The small molecule below binds the protein below.
Small molecule (SMILES): CC(=O)N[C@H]1[C@H](O[C@H]2[C@H](O)[C@@H](NC(C)=O)CO[C@@H]2CO)O[C@H](CO)[C@@H](O[C@@H]2O[C@H](CO)[C@@H](O)[C@H](O)[C@@H]2O)[C@@H]1O

Sequence of chain 1.B:
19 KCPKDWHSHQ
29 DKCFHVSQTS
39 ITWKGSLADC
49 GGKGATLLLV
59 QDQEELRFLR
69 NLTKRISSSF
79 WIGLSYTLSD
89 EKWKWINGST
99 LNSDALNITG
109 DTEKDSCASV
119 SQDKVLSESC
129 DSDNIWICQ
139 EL

Binding-site contacts:
Ligand atom N2 contacts residue ASN95 of chain 1.B at 2.6 Å (h-bond).
Ligand atom N2 contacts residue VAL58 of chain 1.B at 3.5 Å (h-bond).
Ligand atom C7 contacts residue ASN95 of chain 1.B at 3.4 Å.
Ligand atom C6 contacts residue LEU57 of chain 1.B at 4.1 Å (hydrophobic).
Ligand atom C1 contacts residue ASN95 of chain 1.B at 1.4 Å.
Ligand atom O6 contacts residue VAL58 of chain 1.B at 2.7 Å (h-bond).
Ligand atom C7 contacts residue VAL58 of chain 1.B at 3.9 Å (hydrophobic).
Ligand atom C8 contacts residue VAL58 of chain 1.B at 3.6 Å (hydrophobic).
Ligand atom C2 contacts residue ASN95 of chain 1.B at 2.4 Å.
Ligand atom C3 contacts residue SER97 of chain 1.B at 4.1 Å.
Ligand atom C8 contacts residue LEU104 of chain 1.B at 4.2 Å (hydrophobic).
Ligand atom C1 contacts residue TRP93 of chain 1.B at 4.4 Å (hydrophobic).
Ligand atom O5 contacts residue LEU57 of chain 1.B at 3.8 Å.
Ligand atom C4 contacts residue ASN95 of chain 1.B at 4.2 Å.
Ligand atom C5 contacts residue VAL58 of chain 1.B at 4.4 Å (hydrophobic).
Ligand atom C2 contacts residue SER97 of chain 1.B at 3.8 Å.
Ligand atom N2 contacts residue GLN59 of chain 1.B at 3.6 Å (h-bond).
Ligand atom C3 contacts residue GLN59 of chain 1.B at 3.5 Å.
Ligand atom C8 contacts residue ASN95 of chain 1.B at 4.0 Å.
Ligand atom O6 contacts residue LEU57 of chain 1.B at 3.5 Å.
Ligand atom O7 contacts residue SER97 of chain 1.B at 4.0 Å.
Ligand atom C6 contacts residue TRP93 of chain 1.B at 3.7 Å (hydrophobic).
Ligand atom O5 contacts residue TRP93 of chain 1.B at 4.1 Å.
Ligand atom O7 contacts residue ASN100 of chain 1.B at 4.3 Å.
Ligand atom O5 contacts residue ASN95 of chain 1.B at 2.4 Å (h-bond).
Ligand atom C3 contacts residue ASN95 of chain 1.B at 3.7 Å.
Ligand atom O3 contacts residue GLN59 of chain 1.B at 4.0 Å.
Ligand atom C5 contacts residue ASN95 of chain 1.B at 3.6 Å.
Ligand atom N2 contacts residue SER97 of chain 1.B at 3.1 Å (h-bond).
Ligand atom C1 contacts residue SER97 of chain 1.B at 3.6 Å.
Ligand atom O7 contacts residue ALA103 of chain 1.B at 3.2 Å.
Ligand atom C5 contacts residue TRP93 of chain 1.B at 3.8 Å (hydrophobic).
Ligand atom O7 contacts residue ASN95 of chain 1.B at 4.1 Å.
Ligand atom O6 contacts residue GLN59 of chain 1.B at 4.1 Å.
Ligand atom C7 contacts residue ALA103 of chain 1.B at 3.6 Å (hydrophobic).
Ligand atom C7 contacts residue SER97 of chain 1.B at 4.1 Å.
Ligand atom C8 contacts residue ALA103 of chain 1.B at 3.8 Å (hydrophobic).
Ligand atom C6 contacts residue VAL58 of chain 1.B at 3.0 Å (hydrophobic).
Ligand atom C2 contacts residue GLN59 of chain 1.B at 4.1 Å.
Ligand atom C8 contacts residue TRP93 of chain 1.B at 4.1 Å (hydrophobic).